Sequence of chain 1.B:
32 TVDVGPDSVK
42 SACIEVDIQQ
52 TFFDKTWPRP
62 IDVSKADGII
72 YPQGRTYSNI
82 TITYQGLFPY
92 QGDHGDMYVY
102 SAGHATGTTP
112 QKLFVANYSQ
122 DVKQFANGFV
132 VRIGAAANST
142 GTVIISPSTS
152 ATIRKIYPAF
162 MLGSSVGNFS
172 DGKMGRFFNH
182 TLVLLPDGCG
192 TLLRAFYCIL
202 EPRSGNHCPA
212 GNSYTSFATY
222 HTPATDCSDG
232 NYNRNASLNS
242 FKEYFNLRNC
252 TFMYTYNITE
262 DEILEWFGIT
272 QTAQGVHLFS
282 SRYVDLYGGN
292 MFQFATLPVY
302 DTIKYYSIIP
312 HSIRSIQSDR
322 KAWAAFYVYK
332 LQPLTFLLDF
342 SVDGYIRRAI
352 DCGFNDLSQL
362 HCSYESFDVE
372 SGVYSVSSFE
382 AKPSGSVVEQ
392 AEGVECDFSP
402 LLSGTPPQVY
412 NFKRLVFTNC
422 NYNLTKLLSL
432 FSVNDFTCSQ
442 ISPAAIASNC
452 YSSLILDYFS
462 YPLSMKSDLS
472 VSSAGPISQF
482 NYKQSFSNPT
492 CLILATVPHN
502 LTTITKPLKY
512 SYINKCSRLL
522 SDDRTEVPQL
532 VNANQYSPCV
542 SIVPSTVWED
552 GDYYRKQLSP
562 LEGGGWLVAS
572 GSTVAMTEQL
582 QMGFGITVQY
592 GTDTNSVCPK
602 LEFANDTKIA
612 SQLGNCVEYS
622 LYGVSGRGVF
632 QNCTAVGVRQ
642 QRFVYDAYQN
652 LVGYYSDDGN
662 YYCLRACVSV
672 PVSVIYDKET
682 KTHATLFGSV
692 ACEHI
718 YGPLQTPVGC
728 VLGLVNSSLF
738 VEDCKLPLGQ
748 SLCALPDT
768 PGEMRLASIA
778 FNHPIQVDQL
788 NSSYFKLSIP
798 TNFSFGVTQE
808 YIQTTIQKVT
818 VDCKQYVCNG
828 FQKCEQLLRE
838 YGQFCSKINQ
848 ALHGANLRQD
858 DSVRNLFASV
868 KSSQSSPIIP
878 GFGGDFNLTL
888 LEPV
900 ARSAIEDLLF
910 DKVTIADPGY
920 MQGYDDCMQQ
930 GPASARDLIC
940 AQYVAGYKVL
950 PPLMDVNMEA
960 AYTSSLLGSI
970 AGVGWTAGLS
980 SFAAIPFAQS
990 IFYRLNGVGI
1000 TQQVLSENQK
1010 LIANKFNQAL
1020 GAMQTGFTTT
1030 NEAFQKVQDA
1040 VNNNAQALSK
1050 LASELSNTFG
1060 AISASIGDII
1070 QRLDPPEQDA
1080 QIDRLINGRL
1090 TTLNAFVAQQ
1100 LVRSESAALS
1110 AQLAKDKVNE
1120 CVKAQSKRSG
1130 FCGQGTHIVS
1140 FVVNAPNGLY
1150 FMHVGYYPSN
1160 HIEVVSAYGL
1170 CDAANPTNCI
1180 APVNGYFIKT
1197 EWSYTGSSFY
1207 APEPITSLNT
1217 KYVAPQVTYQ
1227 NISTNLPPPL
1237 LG

Binding-site contacts:
Ligand atom C2 contacts residue ASN788 of chain 1.B at 2.5 Å.
Ligand atom C5 contacts residue ASN788 of chain 1.B at 3.7 Å.
Ligand atom O7 contacts residue ASN788 of chain 1.B at 3.1 Å (h-bond).
Ligand atom N2 contacts residue ASN788 of chain 1.B at 2.9 Å (h-bond).
Ligand atom O5 contacts residue ASN788 of chain 1.B at 2.4 Å (h-bond).
Ligand atom C8 contacts residue ASN788 of chain 1.B at 3.3 Å.
Ligand atom C4 contacts residue ASN788 of chain 1.B at 4.3 Å.
Ligand atom O7 contacts residue SER789 of chain 1.B at 4.3 Å.
Ligand atom C1 contacts residue ASN788 of chain 1.B at 1.4 Å.
Ligand atom C7 contacts residue ASN788 of chain 1.B at 3.4 Å.
Ligand atom C3 contacts residue ASN788 of chain 1.B at 3.8 Å.

This protein binds this small molecule.
Small molecule (SMILES): CC(=O)N[C@@H]1[C@@H](O)[C@H](O)[C@@H](CO)O[C@H]1O